Sequence of chain 1.G:
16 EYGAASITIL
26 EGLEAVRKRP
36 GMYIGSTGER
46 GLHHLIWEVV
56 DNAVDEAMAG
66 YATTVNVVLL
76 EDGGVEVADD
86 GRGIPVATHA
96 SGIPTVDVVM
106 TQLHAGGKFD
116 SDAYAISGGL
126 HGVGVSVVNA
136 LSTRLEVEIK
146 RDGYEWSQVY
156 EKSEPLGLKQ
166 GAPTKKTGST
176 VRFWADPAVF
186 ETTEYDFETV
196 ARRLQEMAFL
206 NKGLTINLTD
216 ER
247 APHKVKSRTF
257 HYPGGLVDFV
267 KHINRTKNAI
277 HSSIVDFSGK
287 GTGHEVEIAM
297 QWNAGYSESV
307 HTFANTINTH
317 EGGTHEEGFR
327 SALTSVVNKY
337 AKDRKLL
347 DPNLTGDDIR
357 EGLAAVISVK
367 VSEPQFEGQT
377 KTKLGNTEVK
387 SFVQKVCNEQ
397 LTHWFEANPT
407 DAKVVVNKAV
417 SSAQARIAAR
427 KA

The protein below binds the small molecule below.
Small molecule (SMILES): Nc1ncnc2c1ncn2[C@@H]1O[C@H](CO[P](=O)(O)O[P](=O)(O)NP(=O)(O)O)[C@@H](O)[C@H]1O

Binding-site contacts:
Ligand atom C1' contacts residue TYR17 of chain 1.G at 3.3 Å (hydrophobic).
Ligand atom PG contacts residue MG1 of chain 1.JA at 3.2 Å.
Ligand atom O2' contacts residue GLY112 of chain 1.H at 3.2 Å (h-bond).
Ligand atom O1A contacts residue ASN57 of chain 1.H at 2.8 Å (h-bond).
Ligand atom N3B contacts residue GLY127 of chain 1.H at 3.2 Å (h-bond).
Ligand atom N3 contacts residue TYR119 of chain 1.H at 3.1 Å (h-bond).
Ligand atom C6 contacts residue SER174 of chain 1.H at 3.3 Å.
Ligand atom O1A contacts residue MG1 of chain 1.JA at 2.8 Å.
Ligand atom C2' contacts residue TYR17 of chain 1.G at 3.3 Å (hydrophobic).
Ligand atom C2 contacts residue GLU61 of chain 1.H at 3.2 Å.
Ligand atom O1G contacts residue GLN375 of chain 1.H at 2.8 Å (h-bond).
Ligand atom PB contacts residue MG1 of chain 1.JA at 3.2 Å.
Ligand atom O3G contacts residue LYS377 of chain 1.H at 2.8 Å (salt-bridge).
Ligand atom O1A contacts residue VAL130 of chain 1.H at 3.1 Å (h-bond).
Ligand atom O2A contacts residue VAL130 of chain 1.H at 2.9 Å (h-bond).
Ligand atom O3G contacts residue LEU125 of chain 1.H at 2.8 Å (h-bond).
Ligand atom O1G contacts residue GLY129 of chain 1.H at 2.8 Å (h-bond).
Ligand atom O1B contacts residue LYS113 of chain 1.H at 2.8 Å (salt-bridge).
Ligand atom O1G contacts residue VAL128 of chain 1.H at 3.0 Å (h-bond).
Ligand atom N3B contacts residue LEU125 of chain 1.H at 3.1 Å (h-bond).
Ligand atom N3 contacts residue TYR17 of chain 1.G at 2.7 Å (h-bond).
Ligand atom N6 contacts residue SER174 of chain 1.H at 3.1 Å (h-bond).
Ligand atom O2G contacts residue GLU53 of chain 1.H at 3.3 Å (salt-bridge).
Ligand atom N6 contacts residue ASP84 of chain 1.H at 3.3 Å (salt-bridge).
Ligand atom N3B contacts residue MG1 of chain 1.JA at 3.2 Å.
Ligand atom O3' contacts residue LYS113 of chain 1.H at 3.3 Å.
Ligand atom O3' contacts residue GLY111 of chain 1.H at 3.3 Å.
Ligand atom O3G contacts residue HIS126 of chain 1.H at 3.1 Å (h-bond).
Ligand atom O4' contacts residue VAL104 of chain 1.H at 3.2 Å.
Ligand atom N1 contacts residue SER174 of chain 1.H at 3.3 Å (h-bond).
Ligand atom O2G contacts residue MG1 of chain 1.JA at 2.1 Å.
Ligand atom O3A contacts residue GLY127 of chain 1.H at 3.3 Å.
Ligand atom O1B contacts residue MG1 of chain 1.JA at 2.2 Å.
Ligand atom O3A contacts residue VAL128 of chain 1.H at 3.3 Å (h-bond).
Ligand atom O3' contacts residue GLY112 of chain 1.H at 2.8 Å (h-bond).
Ligand atom O2' contacts residue ILE22 of chain 1.G at 3.2 Å.
Ligand atom O1B contacts residue ASN57 of chain 1.H at 3.0 Å (h-bond).
Ligand atom O2' contacts residue TYR17 of chain 1.G at 2.7 Å (h-bond).
Ligand atom O2A contacts residue VAL128 of chain 1.H at 3.3 Å.
Ligand atom O2A contacts residue GLY129 of chain 1.H at 3.2 Å (h-bond).

Sequence of chain 1.H:
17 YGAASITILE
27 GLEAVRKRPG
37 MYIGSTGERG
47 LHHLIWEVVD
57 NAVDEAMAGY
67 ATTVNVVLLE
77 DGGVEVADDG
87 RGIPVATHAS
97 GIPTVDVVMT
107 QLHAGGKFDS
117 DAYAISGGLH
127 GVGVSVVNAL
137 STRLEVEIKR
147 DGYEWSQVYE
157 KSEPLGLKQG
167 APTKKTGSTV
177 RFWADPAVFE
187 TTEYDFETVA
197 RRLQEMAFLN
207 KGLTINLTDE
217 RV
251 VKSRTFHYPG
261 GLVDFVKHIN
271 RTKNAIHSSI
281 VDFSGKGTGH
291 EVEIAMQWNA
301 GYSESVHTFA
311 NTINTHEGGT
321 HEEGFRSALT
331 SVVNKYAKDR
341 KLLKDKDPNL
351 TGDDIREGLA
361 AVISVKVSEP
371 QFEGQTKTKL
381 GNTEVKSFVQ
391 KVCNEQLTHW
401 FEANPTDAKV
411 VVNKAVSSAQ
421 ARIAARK